Binding-site contacts:
Ligand atom F1 contacts residue ASN122 of chain 1.A at 3.0 Å.
Ligand atom C24 contacts residue PHE124 of chain 1.A at 3.8 Å (hydrophobic).
Ligand atom C15 contacts residue VAL126 of chain 1.A at 3.8 Å (hydrophobic).
Ligand atom C22 contacts residue PHE124 of chain 1.A at 3.5 Å (hydrophobic).
Ligand atom C19 contacts residue PHE15 of chain 1.A at 3.6 Å (hydrophobic).
Ligand atom C14 contacts residue PHE33 of chain 1.A at 3.9 Å (hydrophobic).
Ligand atom C1 contacts residue PHE124 of chain 1.A at 3.1 Å (hydrophobic).
Ligand atom C18 contacts residue GLN18 of chain 1.A at 3.9 Å.
Ligand atom C4 contacts residue ASN122 of chain 1.A at 3.9 Å.
Ligand atom C15 contacts residue PHE33 of chain 1.A at 3.4 Å (hydrophobic).
Ligand atom O1 contacts residue ASN122 of chain 1.A at 3.9 Å.
Ligand atom O3 contacts residue LYS123 of chain 1.A at 3.3 Å.
Ligand atom C5 contacts residue ASN122 of chain 1.A at 3.8 Å.
Ligand atom N3 contacts residue PHE124 of chain 1.A at 2.8 Å (h-bond).
Ligand atom O4 contacts residue PHE33 of chain 1.A at 3.9 Å.
Ligand atom C6 contacts residue ASN122 of chain 1.A at 3.9 Å.
Ligand atom C15 contacts residue PHE124 of chain 1.A at 3.9 Å (hydrophobic).
Ligand atom C18 contacts residue PHE15 of chain 1.A at 3.8 Å (hydrophobic).
Ligand atom C23 contacts residue ARG32 of chain 1.A at 3.8 Å.
Ligand atom C37 contacts residue ARG32 of chain 1.A at 3.0 Å.
Ligand atom C17 contacts residue GLN18 of chain 1.A at 3.3 Å.
Ligand atom C23 contacts residue PHE124 of chain 1.A at 3.9 Å (hydrophobic).
Ligand atom C12 contacts residue LYS123 of chain 1.A at 3.9 Å.
Ligand atom C20 contacts residue LEU114 of chain 1.A at 3.4 Å (hydrophobic).
Ligand atom O1 contacts residue LYS123 of chain 1.A at 3.5 Å.
Ligand atom C36 contacts residue PHE33 of chain 1.A at 3.5 Å (hydrophobic).
Ligand atom C38 contacts residue ARG32 of chain 1.A at 3.3 Å.
Ligand atom C37 contacts residue PHE33 of chain 1.A at 3.4 Å (hydrophobic).
Ligand atom C36 contacts residue LEU22 of chain 1.A at 3.4 Å (hydrophobic).
Ligand atom O5 contacts residue LYS123 of chain 1.A at 3.1 Å (salt-bridge).
Ligand atom C19 contacts residue VAL11 of chain 1.A at 3.4 Å (hydrophobic).
Ligand atom C20 contacts residue VAL11 of chain 1.A at 3.8 Å (hydrophobic).
Ligand atom C21 contacts residue PHE15 of chain 1.A at 3.9 Å (hydrophobic).
Ligand atom O3 contacts residue ASN122 of chain 1.A at 3.7 Å.
Ligand atom C21 contacts residue PHE124 of chain 1.A at 3.8 Å (hydrophobic).
Ligand atom C36 contacts residue ARG32 of chain 1.A at 3.6 Å.
Ligand atom C20 contacts residue PHE124 of chain 1.A at 3.9 Å (hydrophobic).
Ligand atom N2 contacts residue ASN122 of chain 1.A at 3.2 Å (h-bond).
Ligand atom C9 contacts residue ASN122 of chain 1.A at 3.5 Å.
Ligand atom O1 contacts residue PHE124 of chain 1.A at 3.0 Å (h-bond).

Sequence of chain 1.A:
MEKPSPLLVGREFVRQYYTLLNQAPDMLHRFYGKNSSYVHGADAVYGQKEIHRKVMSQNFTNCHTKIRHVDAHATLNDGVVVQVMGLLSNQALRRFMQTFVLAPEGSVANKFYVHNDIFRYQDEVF

This small molecule binds to this protein.
Small molecule (SMILES): COCC[C@H](NC(=O)[C@@H](C)NC(=O)[C@@H](NC(=O)[C@@H](NC(=O)[C@@H](F)CC(C)(C)C)C(C)(C)O)[C@@H](C)c1ccccc1)C(=O)N(C)Cc1ccccc1